Sequence of chain 16.C:
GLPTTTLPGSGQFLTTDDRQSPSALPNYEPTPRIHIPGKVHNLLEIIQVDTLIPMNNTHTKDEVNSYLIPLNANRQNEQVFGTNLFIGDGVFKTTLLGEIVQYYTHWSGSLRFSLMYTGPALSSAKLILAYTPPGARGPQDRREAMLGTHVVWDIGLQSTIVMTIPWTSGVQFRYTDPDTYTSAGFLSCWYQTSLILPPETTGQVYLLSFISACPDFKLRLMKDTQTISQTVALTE

Sequence of chain 16.A:
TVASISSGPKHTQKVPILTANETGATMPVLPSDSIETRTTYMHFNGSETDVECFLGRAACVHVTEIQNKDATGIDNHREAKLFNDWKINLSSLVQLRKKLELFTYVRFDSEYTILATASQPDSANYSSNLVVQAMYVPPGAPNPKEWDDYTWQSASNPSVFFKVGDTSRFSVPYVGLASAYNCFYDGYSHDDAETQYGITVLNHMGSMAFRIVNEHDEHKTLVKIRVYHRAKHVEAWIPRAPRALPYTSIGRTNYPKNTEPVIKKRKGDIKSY

Sequence of chain 17.C:
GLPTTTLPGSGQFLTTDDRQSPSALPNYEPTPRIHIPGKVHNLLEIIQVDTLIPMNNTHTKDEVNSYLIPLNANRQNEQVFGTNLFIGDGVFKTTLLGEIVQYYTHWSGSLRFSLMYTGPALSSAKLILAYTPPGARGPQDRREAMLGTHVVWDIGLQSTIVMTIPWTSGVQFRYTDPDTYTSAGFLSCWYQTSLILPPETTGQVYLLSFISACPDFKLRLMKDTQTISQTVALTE

Binding-site contacts:
Ligand atom C31 contacts residue TYR197 of chain 16.A at 3.6 Å (hydrophobic).
Ligand atom C31 contacts residue ASN219 of chain 16.A at 3.7 Å.
Ligand atom C5A contacts residue ALA150 of chain 16.A at 3.4 Å (hydrophobic).
Ligand atom N3A contacts residue ALA24 of chain 16.C at 3.8 Å.
Ligand atom C2A contacts residue PHE186 of chain 16.A at 3.6 Å (hydrophobic).
Ligand atom C1C contacts residue LEU106 of chain 16.A at 3.9 Å (hydrophobic).
Ligand atom C4A contacts residue SER175 of chain 16.A at 3.6 Å.
Ligand atom C5 contacts residue MET221 of chain 16.A at 3.9 Å (hydrophobic).
Ligand atom C5B contacts residue PHE186 of chain 16.A at 3.8 Å (hydrophobic).
Ligand atom C5 contacts residue LEU106 of chain 16.A at 3.7 Å (hydrophobic).
Ligand atom C3C contacts residue TYR128 of chain 16.A at 3.8 Å (hydrophobic).
Ligand atom CL2 contacts residue ILE104 of chain 16.A at 3.4 Å.
Ligand atom N2 contacts residue MET221 of chain 16.A at 3.9 Å.
Ligand atom CL1 contacts residue VAL188 of chain 16.A at 3.7 Å.
Ligand atom C2C contacts residue ILE104 of chain 16.A at 3.9 Å (hydrophobic).
Ligand atom C5C contacts residue TYR152 of chain 16.A at 3.8 Å (hydrophobic).
Ligand atom C4A contacts residue PRO174 of chain 16.A at 3.2 Å (hydrophobic).
Ligand atom O1 contacts residue LEU106 of chain 16.A at 3.7 Å.
Ligand atom C4 contacts residue TYR197 of chain 16.A at 3.6 Å (hydrophobic).
Ligand atom C2C contacts residue MET221 of chain 16.A at 3.3 Å (hydrophobic).
Ligand atom C3C contacts residue ILE104 of chain 16.A at 3.6 Å (hydrophobic).
Ligand atom C5A contacts residue VAL176 of chain 16.A at 3.8 Å (hydrophobic).
Ligand atom C4A contacts residue VAL176 of chain 16.A at 3.9 Å (hydrophobic).
Ligand atom C4C contacts residue VAL191 of chain 16.A at 3.7 Å (hydrophobic).
Ligand atom O1 contacts residue MET221 of chain 16.A at 3.4 Å (h-bond).
Ligand atom C3B contacts residue TYR152 of chain 16.A at 3.9 Å (hydrophobic).
Ligand atom CL2 contacts residue TYR128 of chain 16.A at 3.4 Å.
Ligand atom C4A contacts residue ALA150 of chain 16.A at 3.9 Å (hydrophobic).
Ligand atom C1C contacts residue TYR128 of chain 16.A at 3.6 Å (hydrophobic).
Ligand atom O1A contacts residue MET224 of chain 16.A at 3.9 Å.
Ligand atom C4B contacts residue PHE186 of chain 16.A at 3.6 Å (hydrophobic).
Ligand atom N2 contacts residue ASN219 of chain 16.A at 3.5 Å (h-bond).
Ligand atom C4B contacts residue TYR152 of chain 16.A at 3.7 Å (hydrophobic).
Ligand atom O1A contacts residue PHE186 of chain 16.A at 3.4 Å.
Ligand atom O1B contacts residue VAL188 of chain 16.A at 3.8 Å.
Ligand atom N3A contacts residue PRO174 of chain 16.A at 3.3 Å (h-bond).
Ligand atom C5B contacts residue MET224 of chain 16.A at 3.8 Å (hydrophobic).
Ligand atom C3B contacts residue ALA24 of chain 16.C at 4.0 Å (hydrophobic).
Ligand atom CL2 contacts residue MET224 of chain 16.A at 3.2 Å.
Ligand atom CL1 contacts residue LEU25 of chain 16.C at 3.5 Å.

The small molecule below binds the protein below.
Small molecule (SMILES): Cc1cc(CCCCCOc2c(Cl)cc(C3=NCCO3)cc2Cl)on1